The protein below binds the small molecule below.
Small molecule (SMILES): N[C@@H](Cc1c[nH]c2ccccc12)C(=O)O

Sequence of chain 1.D:
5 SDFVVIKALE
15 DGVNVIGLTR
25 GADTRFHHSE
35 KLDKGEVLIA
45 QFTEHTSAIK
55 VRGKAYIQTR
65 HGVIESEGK

Binding-site contacts:
Ligand atom O contacts residue GLY25 of chain 1.D at 3.0 Å (h-bond).
Ligand atom CZ2 contacts residue ALA44 of chain 1.E at 4.0 Å (hydrophobic).
Ligand atom CG contacts residue SER51 of chain 1.D at 3.8 Å.
Ligand atom OXT contacts residue THR47 of chain 1.E at 2.6 Å (h-bond).
Ligand atom C contacts residue SER51 of chain 1.D at 3.5 Å.
Ligand atom O contacts residue THR23 of chain 1.D at 3.9 Å.
Ligand atom N contacts residue THR28 of chain 1.D at 2.9 Å (h-bond).
Ligand atom OXT contacts residue GLY25 of chain 1.D at 3.9 Å.
Ligand atom NE1 contacts residue ALA44 of chain 1.E at 3.8 Å.
Ligand atom CD1 contacts residue THR47 of chain 1.E at 3.7 Å.
Ligand atom CH2 contacts residue GLY21 of chain 1.E at 3.5 Å.
Ligand atom N contacts residue GLY25 of chain 1.D at 2.7 Å (h-bond).
Ligand atom N contacts residue ARG24 of chain 1.D at 3.9 Å.
Ligand atom CA contacts residue GLY25 of chain 1.D at 3.5 Å.
Ligand atom C contacts residue GLY25 of chain 1.D at 3.4 Å.
Ligand atom O contacts residue SER51 of chain 1.D at 2.7 Å (h-bond).
Ligand atom C contacts residue THR47 of chain 1.E at 3.4 Å.
Ligand atom CA contacts residue THR28 of chain 1.D at 3.3 Å.
Ligand atom CZ3 contacts residue HIS32 of chain 1.E at 3.9 Å.
Ligand atom NE1 contacts residue GLN45 of chain 1.E at 2.8 Å (h-bond).
Ligand atom C contacts residue THR50 of chain 1.E at 3.9 Å.
Ligand atom CD2 contacts residue THR50 of chain 1.E at 4.0 Å.
Ligand atom OXT contacts residue THR50 of chain 1.E at 2.8 Å (h-bond).
Ligand atom CE3 contacts residue HIS32 of chain 1.E at 3.8 Å.
Ligand atom N contacts residue ASP27 of chain 1.D at 3.3 Å (salt-bridge).
Ligand atom CA contacts residue SER51 of chain 1.D at 4.0 Å.
Ligand atom CD1 contacts residue GLN45 of chain 1.E at 3.5 Å.
Ligand atom CB contacts residue THR23 of chain 1.D at 3.7 Å.
Ligand atom CB contacts residue THR28 of chain 1.D at 3.7 Å.
Ligand atom CD1 contacts residue SER51 of chain 1.D at 3.4 Å.
Ligand atom O contacts residue THR47 of chain 1.E at 3.6 Å.
Ligand atom O contacts residue ARG24 of chain 1.D at 3.4 Å.
Ligand atom CZ3 contacts residue GLY21 of chain 1.E at 3.6 Å.
Ligand atom OXT contacts residue HIS49 of chain 1.E at 3.9 Å.
Ligand atom CZ2 contacts residue THR50 of chain 1.E at 3.8 Å.
Ligand atom N contacts residue THR23 of chain 1.D at 2.8 Å (h-bond).
Ligand atom CE2 contacts residue GLN45 of chain 1.E at 3.9 Å.
Ligand atom CZ2 contacts residue ILE53 of chain 1.E at 3.8 Å (hydrophobic).
Ligand atom CA contacts residue THR23 of chain 1.D at 3.8 Å.
Ligand atom CB contacts residue SER51 of chain 1.D at 3.4 Å.

Sequence of chain 1.E:
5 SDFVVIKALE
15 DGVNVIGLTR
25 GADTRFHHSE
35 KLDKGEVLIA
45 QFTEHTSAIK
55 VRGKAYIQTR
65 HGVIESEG